Binding-site contacts:
Ligand atom O contacts residue VAL92 of chain 6.A at 4.2 Å.
Ligand atom C contacts residue PHE39 of chain 6.A at 4.0 Å (hydrophobic).
Ligand atom CA contacts residue VAL92 of chain 6.A at 3.2 Å (hydrophobic).
Ligand atom C contacts residue VAL92 of chain 6.A at 3.5 Å (hydrophobic).
Ligand atom CB contacts residue PHE39 of chain 6.A at 3.9 Å (hydrophobic).
Ligand atom C contacts residue GLN90 of chain 2.A at 3.9 Å.
Ligand atom CD2 contacts residue VAL92 of chain 2.A at 4.0 Å (hydrophobic).
Ligand atom O contacts residue LEU78 of chain 7.A at 3.0 Å.
Ligand atom CB contacts residue VAL92 of chain 6.A at 3.8 Å (hydrophobic).
Ligand atom NH1 contacts residue VAL61 of chain 2.A at 4.1 Å.
Ligand atom O contacts residue GLY94 of chain 6.A at 2.9 Å (h-bond).
Ligand atom CA contacts residue VAL117 of chain 6.A at 4.0 Å (hydrophobic).
Ligand atom C contacts residue GLY94 of chain 6.A at 3.6 Å.
Ligand atom CG contacts residue GLN90 of chain 2.A at 4.2 Å.
Ligand atom CB contacts residue GLN90 of chain 2.A at 3.5 Å.
Ligand atom NE contacts residue GLY94 of chain 6.A at 3.9 Å.
Ligand atom CD1 contacts residue LEU91 of chain 6.A at 3.8 Å (hydrophobic).
Ligand atom CZ contacts residue GLY94 of chain 6.A at 3.9 Å.
Ligand atom NH1 contacts residue GLN90 of chain 2.A at 3.2 Å (h-bond).
Ligand atom NH2 contacts residue GLU58 of chain 2.A at 2.2 Å (salt-bridge).
Ligand atom CD contacts residue GLN90 of chain 2.A at 4.1 Å.
Ligand atom O contacts residue LEU93 of chain 6.A at 3.6 Å.
Ligand atom CB contacts residue GLY94 of chain 6.A at 3.9 Å.
Ligand atom CD2 contacts residue VAL92 of chain 6.A at 3.9 Å (hydrophobic).
Ligand atom CD1 contacts residue GLN90 of chain 2.A at 3.6 Å.
Ligand atom N contacts residue VAL117 of chain 6.A at 3.5 Å.
Ligand atom O contacts residue LEU97 of chain 6.A at 3.7 Å.
Ligand atom CA contacts residue GLN90 of chain 2.A at 3.3 Å.
Ligand atom NH2 contacts residue GLY94 of chain 6.A at 3.5 Å.
Ligand atom N contacts residue VAL92 of chain 6.A at 2.8 Å (h-bond).
Ligand atom CZ contacts residue GLU58 of chain 2.A at 3.5 Å.
Ligand atom CA contacts residue PHE39 of chain 6.A at 3.6 Å (hydrophobic).
Ligand atom O contacts residue PHE39 of chain 6.A at 4.1 Å.
Ligand atom CG contacts residue VAL92 of chain 6.A at 4.1 Å (hydrophobic).
Ligand atom CA contacts residue LEU97 of chain 6.A at 4.0 Å (hydrophobic).
Ligand atom NE contacts residue GLU58 of chain 2.A at 4.2 Å.
Ligand atom NH2 contacts residue VAL61 of chain 2.A at 3.9 Å.
Ligand atom CZ contacts residue VAL61 of chain 2.A at 4.0 Å (hydrophobic).
Ligand atom C contacts residue LEU78 of chain 7.A at 4.0 Å (hydrophobic).
Ligand atom O contacts residue GLN90 of chain 2.A at 3.1 Å (h-bond).

Sequence of chain 7.A:
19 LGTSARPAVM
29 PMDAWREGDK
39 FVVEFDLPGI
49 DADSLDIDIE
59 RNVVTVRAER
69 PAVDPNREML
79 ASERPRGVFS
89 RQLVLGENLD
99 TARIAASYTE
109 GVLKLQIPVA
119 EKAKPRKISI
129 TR

Sequence of chain 6.A:
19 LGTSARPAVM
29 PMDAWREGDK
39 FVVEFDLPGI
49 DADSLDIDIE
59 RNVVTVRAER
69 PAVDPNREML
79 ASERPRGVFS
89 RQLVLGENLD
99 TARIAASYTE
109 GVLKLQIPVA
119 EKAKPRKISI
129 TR

A small-molecule ligand and the protein it binds are described below.
Small molecule (SMILES): CC(C)C[C@@H](C=O)NC(=O)[C@H](CC(C)C)NC(=O)[C@H](CCCN=C(N)N)NC(=O)CN

Sequence of chain 2.A:
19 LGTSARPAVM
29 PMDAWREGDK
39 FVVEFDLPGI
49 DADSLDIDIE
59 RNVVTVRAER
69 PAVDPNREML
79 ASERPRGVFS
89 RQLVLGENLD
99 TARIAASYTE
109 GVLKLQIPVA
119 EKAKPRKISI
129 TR